Binding-site contacts:
Ligand atom C03 contacts residue LEU188 of chain 1.A at 3.9 Å (hydrophobic).
Ligand atom C11 contacts residue TRP160 of chain 1.A at 3.6 Å (hydrophobic).
Ligand atom C09 contacts residue TRP160 of chain 1.A at 3.1 Å (hydrophobic).
Ligand atom O13 contacts residue LEU185 of chain 1.A at 3.1 Å.
Ligand atom C04 contacts residue GLN189 of chain 1.A at 4.0 Å.
Ligand atom C02 contacts residue GLU192 of chain 1.A at 3.9 Å.
Ligand atom C03 contacts residue MET154 of chain 1.A at 4.4 Å (hydrophobic).
Ligand atom C10 contacts residue LEU185 of chain 1.A at 4.1 Å (hydrophobic).
Ligand atom C06 contacts residue ARG155 of chain 1.A at 4.3 Å.
Ligand atom C03 contacts residue GLU192 of chain 1.A at 3.9 Å.
Ligand atom C09 contacts residue LEU185 of chain 1.A at 3.7 Å (hydrophobic).
Ligand atom C04 contacts residue LEU185 of chain 1.A at 3.8 Å (hydrophobic).
Ligand atom O13 contacts residue LYS161 of chain 1.A at 3.8 Å.
Ligand atom C16 contacts residue GLN189 of chain 1.A at 3.5 Å.
Ligand atom C01 contacts residue ARG155 of chain 1.A at 3.6 Å.
Ligand atom C01 contacts residue MET154 of chain 1.A at 3.6 Å (hydrophobic).
Ligand atom C07 contacts residue TRP160 of chain 1.A at 3.3 Å (hydrophobic).
Ligand atom C11 contacts residue LYS161 of chain 1.A at 4.3 Å.
Ligand atom N08 contacts residue TRP160 of chain 1.A at 3.4 Å.
Ligand atom C06 contacts residue MET154 of chain 1.A at 4.1 Å (hydrophobic).
Ligand atom C12 contacts residue LYS161 of chain 1.A at 4.1 Å.
Ligand atom C05 contacts residue GLN189 of chain 1.A at 4.0 Å.
Ligand atom C11 contacts residue LEU185 of chain 1.A at 3.5 Å (hydrophobic).
Ligand atom C05 contacts residue LEU185 of chain 1.A at 3.7 Å (hydrophobic).
Ligand atom F17 contacts residue GLU192 of chain 1.A at 3.8 Å.
Ligand atom F17 contacts residue ILE151 of chain 1.A at 4.1 Å.
Ligand atom C06 contacts residue TRP160 of chain 1.A at 4.4 Å (hydrophobic).
Ligand atom C02 contacts residue ARG155 of chain 1.A at 3.7 Å.
Ligand atom C10 contacts residue TRP160 of chain 1.A at 3.5 Å (hydrophobic).
Ligand atom C05 contacts residue MET154 of chain 1.A at 4.1 Å (hydrophobic).
Ligand atom C16 contacts residue ARG155 of chain 1.A at 3.9 Å.
Ligand atom C04 contacts residue MET154 of chain 1.A at 4.3 Å (hydrophobic).
Ligand atom F17 contacts residue GLN189 of chain 1.A at 4.0 Å.
Ligand atom C02 contacts residue MET154 of chain 1.A at 3.5 Å (hydrophobic).
Ligand atom C15 contacts residue GLN189 of chain 1.A at 4.4 Å.
Ligand atom N08 contacts residue LEU185 of chain 1.A at 4.3 Å.
Ligand atom F17 contacts residue LEU188 of chain 1.A at 3.1 Å.
Ligand atom C12 contacts residue LEU185 of chain 1.A at 4.3 Å (hydrophobic).
Ligand atom O13 contacts residue TRP160 of chain 1.A at 3.5 Å.
Ligand atom C04 contacts residue LEU188 of chain 1.A at 3.8 Å (hydrophobic).

A protein and the small-molecule ligand that binds it are described below.
Small molecule (SMILES): CC(=O)c1cn(Cc2ccc(F)cc2)c(C)n1

Sequence of chain 1.A:
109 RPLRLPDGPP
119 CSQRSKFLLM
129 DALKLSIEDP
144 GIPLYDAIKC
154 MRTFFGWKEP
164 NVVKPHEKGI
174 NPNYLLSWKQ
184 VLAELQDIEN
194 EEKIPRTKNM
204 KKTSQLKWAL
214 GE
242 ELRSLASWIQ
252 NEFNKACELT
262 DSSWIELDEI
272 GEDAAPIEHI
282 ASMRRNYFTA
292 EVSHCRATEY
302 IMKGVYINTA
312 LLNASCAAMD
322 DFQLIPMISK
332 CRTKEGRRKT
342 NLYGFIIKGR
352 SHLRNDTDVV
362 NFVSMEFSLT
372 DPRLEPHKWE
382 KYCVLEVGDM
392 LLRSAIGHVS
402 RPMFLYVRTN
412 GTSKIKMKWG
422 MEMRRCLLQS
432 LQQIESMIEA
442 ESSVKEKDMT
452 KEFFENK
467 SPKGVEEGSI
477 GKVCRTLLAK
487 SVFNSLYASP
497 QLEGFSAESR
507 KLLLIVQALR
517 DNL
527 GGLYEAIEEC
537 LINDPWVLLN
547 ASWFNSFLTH